Sequence of chain 1.C:
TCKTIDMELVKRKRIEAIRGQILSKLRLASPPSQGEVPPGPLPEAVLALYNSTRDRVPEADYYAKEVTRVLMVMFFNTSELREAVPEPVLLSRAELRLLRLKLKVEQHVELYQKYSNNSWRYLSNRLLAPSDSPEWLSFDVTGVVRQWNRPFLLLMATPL

Binding-site contacts:
Ligand atom C8 contacts residue ASP302 of chain 1.E at 3.8 Å.
Ligand atom C2 contacts residue TYR250 of chain 1.E at 3.6 Å (hydrophobic).
Ligand atom C3 contacts residue ASP302 of chain 1.E at 3.6 Å.
Ligand atom C2 contacts residue ASP302 of chain 1.E at 3.4 Å.
Ligand atom C8 contacts residue TYR250 of chain 1.E at 3.7 Å (hydrophobic).
Ligand atom C7 contacts residue NAG2 of chain 1.J at 3.8 Å.
Ligand atom C5 contacts residue ASN252 of chain 1.E at 3.6 Å.
Ligand atom O3 contacts residue NAG1 of chain 1.J at 2.7 Å (h-bond).
Ligand atom O6 contacts residue NAG2 of chain 1.J at 3.8 Å.
Ligand atom C7 contacts residue NAG1 of chain 1.J at 3.7 Å.
Ligand atom C2 contacts residue ASN252 of chain 1.E at 2.5 Å.
Ligand atom O3 contacts residue NAG2 of chain 1.J at 3.8 Å.
Ligand atom O5 contacts residue NAG1 of chain 1.J at 2.7 Å (h-bond).
Ligand atom C7 contacts residue TYR250 of chain 1.E at 3.8 Å (hydrophobic).
Ligand atom O7 contacts residue NAG1 of chain 1.J at 3.7 Å.
Ligand atom O6 contacts residue ASN255 of chain 1.E at 3.7 Å.
Ligand atom O5 contacts residue ASN252 of chain 1.E at 2.3 Å (h-bond).
Ligand atom C6 contacts residue ARG232 of chain 1.E at 3.8 Å.
Ligand atom O6 contacts residue NAG1 of chain 1.J at 2.3 Å (h-bond).
Ligand atom O4 contacts residue NAG1 of chain 1.J at 3.4 Å.
Ligand atom C6 contacts residue NAG2 of chain 1.J at 3.4 Å.
Ligand atom C8 contacts residue NAG1 of chain 1.J at 3.8 Å.
Ligand atom C8 contacts residue NAG2 of chain 1.J at 3.3 Å.
Ligand atom C1 contacts residue TYR250 of chain 1.E at 3.5 Å (hydrophobic).
Ligand atom N2 contacts residue TYR250 of chain 1.E at 3.6 Å (h-bond).
Ligand atom C1 contacts residue NAG1 of chain 1.J at 3.8 Å.
Ligand atom C8 contacts residue LEU11 of chain 1.C at 3.6 Å (hydrophobic).
Ligand atom N2 contacts residue ASN252 of chain 1.E at 3.0 Å (h-bond).
Ligand atom C8 contacts residue ASN300 of chain 1.E at 3.3 Å.
Ligand atom C1 contacts residue ASP302 of chain 1.E at 3.5 Å.
Ligand atom C5 contacts residue NAG1 of chain 1.J at 3.5 Å.
Ligand atom O6 contacts residue GLU233 of chain 1.E at 3.6 Å (salt-bridge).
Ligand atom O5 contacts residue ARG232 of chain 1.E at 3.5 Å.
Ligand atom C3 contacts residue NAG1 of chain 1.J at 3.4 Å.
Ligand atom C1 contacts residue ASN252 of chain 1.E at 1.4 Å.
Ligand atom C8 contacts residue GLU233 of chain 1.E at 3.3 Å.
Ligand atom C6 contacts residue NAG1 of chain 1.J at 3.1 Å.
Ligand atom C7 contacts residue ASP302 of chain 1.E at 3.7 Å.
Ligand atom N2 contacts residue ASP302 of chain 1.E at 2.8 Å (salt-bridge).
Ligand atom O7 contacts residue NAG2 of chain 1.J at 3.5 Å (h-bond).

The small molecule below binds the protein below.
Small molecule (SMILES): CC(=O)N[C@H]1[C@H](O[C@H]2[C@H](O)[C@@H](NC(C)=O)CO[C@@H]2CO)O[C@H](CO)[C@@H](O[C@@H]2O[C@H](CO)[C@@H](O)[C@H](O)[C@@H]2O)[C@@H]1O

Sequence of chain 1.E:
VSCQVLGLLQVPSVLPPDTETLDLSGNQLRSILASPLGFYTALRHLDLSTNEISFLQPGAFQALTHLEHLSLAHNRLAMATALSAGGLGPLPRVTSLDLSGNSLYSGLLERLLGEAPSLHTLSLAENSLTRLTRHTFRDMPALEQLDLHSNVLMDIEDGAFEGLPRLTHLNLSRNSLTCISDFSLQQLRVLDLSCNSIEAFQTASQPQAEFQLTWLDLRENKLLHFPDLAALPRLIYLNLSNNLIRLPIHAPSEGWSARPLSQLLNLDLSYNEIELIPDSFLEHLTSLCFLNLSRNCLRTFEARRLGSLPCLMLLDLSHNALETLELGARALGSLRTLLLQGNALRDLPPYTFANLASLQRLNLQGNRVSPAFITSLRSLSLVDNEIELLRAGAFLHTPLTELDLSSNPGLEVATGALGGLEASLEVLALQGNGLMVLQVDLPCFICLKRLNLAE